The small molecule below binds the protein below.
Small molecule (SMILES): CC(=O)N[C@@H]1[C@@H](O)[C@H](O)[C@@H](CO)O[C@H]1O

Binding-site contacts:
Ligand atom N2 contacts residue ASN15 of chain 1.E at 3.0 Å (h-bond).
Ligand atom O5 contacts residue ASN15 of chain 1.E at 2.4 Å (h-bond).
Ligand atom C7 contacts residue ASN15 of chain 1.E at 4.0 Å.
Ligand atom C1 contacts residue ASN15 of chain 1.E at 1.4 Å.
Ligand atom C2 contacts residue ASN15 of chain 1.E at 2.5 Å.
Ligand atom O6 contacts residue ASN15 of chain 1.E at 4.2 Å.
Ligand atom C3 contacts residue ASN15 of chain 1.E at 3.8 Å.
Ligand atom C8 contacts residue ASN15 of chain 1.E at 4.2 Å.
Ligand atom C5 contacts residue ASN15 of chain 1.E at 3.6 Å.
Ligand atom C4 contacts residue ASN15 of chain 1.E at 4.2 Å.

Sequence of chain 1.E:
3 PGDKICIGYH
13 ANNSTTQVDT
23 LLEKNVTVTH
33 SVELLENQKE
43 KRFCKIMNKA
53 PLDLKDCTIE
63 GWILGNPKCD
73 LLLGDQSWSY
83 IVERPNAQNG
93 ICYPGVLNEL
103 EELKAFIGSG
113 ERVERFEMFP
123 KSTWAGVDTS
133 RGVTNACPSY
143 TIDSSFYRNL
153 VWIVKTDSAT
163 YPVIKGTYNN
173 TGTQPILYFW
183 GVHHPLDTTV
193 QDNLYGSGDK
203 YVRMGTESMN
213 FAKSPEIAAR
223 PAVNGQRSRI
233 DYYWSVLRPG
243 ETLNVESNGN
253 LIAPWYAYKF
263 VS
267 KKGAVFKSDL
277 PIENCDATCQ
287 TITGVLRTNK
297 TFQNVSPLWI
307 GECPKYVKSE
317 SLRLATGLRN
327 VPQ